Binding-site contacts:
Ligand atom C5 contacts residue TRP80 of chain 1.C at 3.6 Å (hydrophobic).
Ligand atom N3 contacts residue PHE78 of chain 1.C at 2.9 Å (h-bond).
Ligand atom C4 contacts residue TYR102 of chain 1.C at 3.4 Å (hydrophobic).
Ligand atom C2' contacts residue TRP86 of chain 1.C at 4.2 Å (hydrophobic).
Ligand atom O5' contacts residue HIS97 of chain 1.C at 3.7 Å.
Ligand atom C1' contacts residue PRO52 of chain 1.C at 4.4 Å (hydrophobic).
Ligand atom C6 contacts residue TRP80 of chain 1.C at 3.9 Å (hydrophobic).
Ligand atom N1 contacts residue TRP80 of chain 1.C at 3.8 Å.
Ligand atom O5' contacts residue ILE88 of chain 1.C at 3.8 Å.
Ligand atom C5' contacts residue TRP86 of chain 1.C at 3.6 Å (hydrophobic).
Ligand atom C5 contacts residue TYR102 of chain 1.C at 3.5 Å (hydrophobic).
Ligand atom N3 contacts residue TRP80 of chain 1.C at 3.2 Å.
Ligand atom O2 contacts residue ASN51 of chain 1.C at 4.2 Å.
Ligand atom C5' contacts residue ILE88 of chain 1.C at 4.2 Å (hydrophobic).
Ligand atom N3 contacts residue TRP86 of chain 1.C at 4.3 Å.
Ligand atom C2 contacts residue TRP80 of chain 1.C at 3.5 Å (hydrophobic).
Ligand atom N1 contacts residue TRP100 of chain 1.C at 4.3 Å.
Ligand atom C4 contacts residue SER79 of chain 1.C at 4.1 Å.
Ligand atom C5' contacts residue TRP100 of chain 1.C at 3.6 Å (hydrophobic).
Ligand atom C2 contacts residue PHE78 of chain 1.C at 3.4 Å (hydrophobic).
Ligand atom C4 contacts residue TRP86 of chain 1.C at 3.8 Å (hydrophobic).
Ligand atom O2 contacts residue PHE78 of chain 1.C at 3.3 Å (h-bond).
Ligand atom C4 contacts residue PHE78 of chain 1.C at 3.8 Å (hydrophobic).
Ligand atom O4 contacts residue PHE78 of chain 1.C at 3.9 Å.
Ligand atom O4 contacts residue TRP86 of chain 1.C at 3.7 Å.
Ligand atom C6 contacts residue TRP86 of chain 1.C at 3.9 Å (hydrophobic).
Ligand atom O5' contacts residue TRP100 of chain 1.C at 2.8 Å (h-bond).
Ligand atom O4' contacts residue TRP100 of chain 1.C at 3.7 Å.
Ligand atom O4 contacts residue TYR102 of chain 1.C at 2.7 Å (h-bond).
Ligand atom O4 contacts residue SER79 of chain 1.C at 3.4 Å.
Ligand atom C6 contacts residue TRP100 of chain 1.C at 3.4 Å (hydrophobic).
Ligand atom C2' contacts residue PRO52 of chain 1.C at 4.2 Å (hydrophobic).
Ligand atom C5 contacts residue TRP100 of chain 1.C at 3.7 Å (hydrophobic).
Ligand atom C3' contacts residue TRP86 of chain 1.C at 4.0 Å (hydrophobic).
Ligand atom C4 contacts residue TRP80 of chain 1.C at 3.1 Å (hydrophobic).
Ligand atom O2 contacts residue PRO52 of chain 1.C at 3.5 Å.
Ligand atom O4 contacts residue TRP80 of chain 1.C at 3.0 Å (h-bond).
Ligand atom O2 contacts residue TRP80 of chain 1.C at 3.4 Å.
Ligand atom C5 contacts residue TRP86 of chain 1.C at 3.6 Å (hydrophobic).
Ligand atom N3 contacts residue SER79 of chain 1.C at 4.1 Å.

A small-molecule ligand and the protein it binds are described below.
Small molecule (SMILES): O=c1ccn([C@H]2C[C@H](O)[C@@H](CO)O2)c(=O)[nH]1

Sequence of chain 1.C:
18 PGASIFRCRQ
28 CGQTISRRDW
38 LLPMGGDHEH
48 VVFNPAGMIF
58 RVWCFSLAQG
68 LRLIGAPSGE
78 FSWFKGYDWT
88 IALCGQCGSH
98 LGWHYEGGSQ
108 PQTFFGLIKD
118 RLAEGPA